Binding-site contacts:
Ligand atom O3 contacts residue ASN376 of chain 1.A at 2.8 Å (h-bond).
Ligand atom O7 contacts residue GLN84 of chain 1.A at 3.9 Å.
Ligand atom C2 contacts residue PHE22 of chain 1.A at 4.5 Å (hydrophobic).
Ligand atom C6 contacts residue PHE372 of chain 1.A at 4.2 Å (hydrophobic).
Ligand atom C2 contacts residue ASN85 of chain 1.A at 2.4 Å.
Ligand atom C4 contacts residue ASN85 of chain 1.A at 4.2 Å.
Ligand atom O5 contacts residue TRP51 of chain 1.A at 3.8 Å.
Ligand atom C7 contacts residue TYR184 of chain 1.A at 4.0 Å (hydrophobic).
Ligand atom C1 contacts residue LEU55 of chain 1.A at 4.2 Å (hydrophobic).
Ligand atom O5 contacts residue LEU55 of chain 1.A at 3.4 Å.
Ligand atom C3 contacts residue ASN85 of chain 1.A at 3.7 Å.
Ligand atom C7 contacts residue GLN84 of chain 1.A at 4.1 Å.
Ligand atom C5 contacts residue ASN85 of chain 1.A at 3.7 Å.
Ligand atom C7 contacts residue ASN85 of chain 1.A at 3.1 Å.
Ligand atom C5 contacts residue LEU55 of chain 1.A at 3.7 Å (hydrophobic).
Ligand atom C8 contacts residue ASN85 of chain 1.A at 3.9 Å.
Ligand atom O4 contacts residue TYR492 of chain 1.A at 4.5 Å.
Ligand atom O4 contacts residue PHE372 of chain 1.A at 4.0 Å.
Ligand atom O5 contacts residue TYR492 of chain 1.A at 3.8 Å.
Ligand atom C3 contacts residue ASN376 of chain 1.A at 4.1 Å.
Ligand atom C8 contacts residue TYR184 of chain 1.A at 3.2 Å (hydrophobic).
Ligand atom N2 contacts residue ASN85 of chain 1.A at 2.8 Å (h-bond).
Ligand atom O7 contacts residue ASN85 of chain 1.A at 3.0 Å (h-bond).
Ligand atom C1 contacts residue TRP51 of chain 1.A at 4.2 Å (hydrophobic).
Ligand atom C8 contacts residue TRP51 of chain 1.A at 3.4 Å (hydrophobic).
Ligand atom O5 contacts residue ASN85 of chain 1.A at 2.4 Å (h-bond).
Ligand atom C5 contacts residue TYR492 of chain 1.A at 3.9 Å (hydrophobic).
Ligand atom C8 contacts residue GLN84 of chain 1.A at 3.5 Å.
Ligand atom C6 contacts residue TYR492 of chain 1.A at 3.6 Å (hydrophobic).
Ligand atom C6 contacts residue TRP51 of chain 1.A at 3.9 Å (hydrophobic).
Ligand atom O6 contacts residue TYR492 of chain 1.A at 3.8 Å.
Ligand atom C6 contacts residue LEU55 of chain 1.A at 3.5 Å (hydrophobic).
Ligand atom C1 contacts residue ASN85 of chain 1.A at 1.4 Å.
Ligand atom C6 contacts residue LEU55 of chain 1.A at 4.3 Å (hydrophobic).
Ligand atom C6 contacts residue LEU373 of chain 1.A at 3.7 Å (hydrophobic).
Ligand atom C5 contacts residue LEU55 of chain 1.A at 4.5 Å (hydrophobic).
Ligand atom O5 contacts residue LEU55 of chain 1.A at 3.9 Å.
Ligand atom O7 contacts residue TYR184 of chain 1.A at 3.9 Å.
Ligand atom C1 contacts residue TYR492 of chain 1.A at 3.7 Å (hydrophobic).

A small-molecule ligand and the protein it binds are described below.
Small molecule (SMILES): CC(=O)N[C@H]1[C@H](O[C@H]2[C@H](O)[C@@H](NC(C)=O)CO[C@@H]2CO[C@@H]2O[C@@H](C)[C@@H](O)[C@@H](O)[C@@H]2O)O[C@H](CO)[C@@H](O[C@@H]2O[C@H](CO)[C@@H](O)[C@H](O)[C@@H]2O)[C@@H]1O

Sequence of chain 1.A:
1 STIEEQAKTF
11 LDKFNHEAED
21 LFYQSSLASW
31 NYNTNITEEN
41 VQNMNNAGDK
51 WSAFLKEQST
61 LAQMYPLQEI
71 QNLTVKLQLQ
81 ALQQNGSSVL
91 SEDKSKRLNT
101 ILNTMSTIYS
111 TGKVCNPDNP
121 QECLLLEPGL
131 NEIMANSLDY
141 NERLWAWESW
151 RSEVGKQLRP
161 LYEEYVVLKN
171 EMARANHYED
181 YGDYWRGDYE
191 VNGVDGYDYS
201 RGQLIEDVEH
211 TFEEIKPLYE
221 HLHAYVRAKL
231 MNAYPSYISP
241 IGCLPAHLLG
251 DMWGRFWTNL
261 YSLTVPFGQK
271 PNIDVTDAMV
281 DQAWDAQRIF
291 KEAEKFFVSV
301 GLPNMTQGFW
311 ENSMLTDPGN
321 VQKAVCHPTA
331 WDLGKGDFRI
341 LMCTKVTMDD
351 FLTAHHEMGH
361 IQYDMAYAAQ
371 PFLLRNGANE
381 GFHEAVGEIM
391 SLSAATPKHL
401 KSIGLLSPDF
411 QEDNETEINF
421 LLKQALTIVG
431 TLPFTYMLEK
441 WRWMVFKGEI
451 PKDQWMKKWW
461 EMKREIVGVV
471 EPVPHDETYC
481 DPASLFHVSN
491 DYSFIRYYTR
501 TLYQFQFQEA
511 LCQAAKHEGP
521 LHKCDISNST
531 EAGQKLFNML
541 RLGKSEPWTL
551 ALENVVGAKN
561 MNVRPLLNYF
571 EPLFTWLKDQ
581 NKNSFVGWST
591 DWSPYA